Binding-site contacts:
Ligand atom O6B contacts residue ARG157 of chain 10.B at 3.3 Å (salt-bridge).
Ligand atom O3 contacts residue ARG157 of chain 10.B at 3.3 Å (salt-bridge).
Ligand atom O6A contacts residue SER93 of chain 10.B at 3.2 Å.
Ligand atom C6 contacts residue SER93 of chain 10.B at 4.0 Å.
Ligand atom O4 contacts residue LYS156 of chain 10.B at 3.5 Å.
Ligand atom O6B contacts residue LYS156 of chain 10.B at 3.3 Å.
Ligand atom C6 contacts residue HIS94 of chain 10.B at 3.9 Å.
Ligand atom O6B contacts residue LEU62 of chain 10.B at 4.0 Å.
Ligand atom C4 contacts residue LYS156 of chain 10.B at 4.0 Å.
Ligand atom C3 contacts residue ARG157 of chain 10.B at 3.7 Å.
Ligand atom OAF contacts residue THR4 of chain 10.B at 2.9 Å (h-bond).
Ligand atom SAG contacts residue ARG157 of chain 10.B at 3.6 Å (salt-bridge).
Ligand atom OAH contacts residue ARG157 of chain 10.B at 3.1 Å (salt-bridge).
Ligand atom C3 contacts residue ALA158 of chain 10.B at 4.0 Å (hydrophobic).
Ligand atom O6A contacts residue HIS94 of chain 10.B at 3.2 Å (h-bond).
Ligand atom C5 contacts residue HIS155 of chain 10.B at 4.0 Å.
Ligand atom C2 contacts residue ALA158 of chain 10.B at 3.7 Å (hydrophobic).
Ligand atom O3 contacts residue ALA158 of chain 10.B at 3.0 Å (h-bond).
Ligand atom O5B contacts residue LYS156 of chain 10.B at 3.3 Å.
Ligand atom O4 contacts residue SER93 of chain 10.B at 3.0 Å (h-bond).
Ligand atom OAF contacts residue ARG157 of chain 10.B at 2.8 Å (salt-bridge).
Ligand atom O6A contacts residue HIS155 of chain 10.B at 3.8 Å.
Ligand atom O5 contacts residue HIS155 of chain 10.B at 3.6 Å.
Ligand atom O6A contacts residue LEU62 of chain 10.B at 3.4 Å.
Ligand atom C6 contacts residue LEU62 of chain 10.B at 3.5 Å (hydrophobic).
Ligand atom OBI contacts residue LYS156 of chain 10.B at 4.0 Å.
Ligand atom O6B contacts residue HIS94 of chain 10.B at 4.0 Å.
Ligand atom OAH contacts residue LEU2 of chain 10.B at 2.8 Å (h-bond).
Ligand atom O4 contacts residue HIS155 of chain 10.B at 3.5 Å (h-bond).
Ligand atom C5 contacts residue LEU62 of chain 10.B at 3.8 Å (hydrophobic).
Ligand atom OAF contacts residue ALA158 of chain 10.B at 3.3 Å.
Ligand atom SAG contacts residue THR4 of chain 10.B at 3.9 Å.
Ligand atom O3 contacts residue LYS156 of chain 10.B at 3.0 Å.
Ligand atom OAH contacts residue THR4 of chain 10.B at 3.7 Å.
Ligand atom C3 contacts residue LYS156 of chain 10.B at 4.0 Å.
Ligand atom OAH contacts residue ASP3 of chain 10.B at 4.0 Å.
Ligand atom C6 contacts residue HIS155 of chain 10.B at 3.4 Å.
Ligand atom O5 contacts residue ARG157 of chain 10.B at 3.8 Å.
Ligand atom O6B contacts residue HIS155 of chain 10.B at 3.3 Å (h-bond).
Ligand atom O5 contacts residue LYS156 of chain 10.B at 3.4 Å.

Sequence of chain 10.B:
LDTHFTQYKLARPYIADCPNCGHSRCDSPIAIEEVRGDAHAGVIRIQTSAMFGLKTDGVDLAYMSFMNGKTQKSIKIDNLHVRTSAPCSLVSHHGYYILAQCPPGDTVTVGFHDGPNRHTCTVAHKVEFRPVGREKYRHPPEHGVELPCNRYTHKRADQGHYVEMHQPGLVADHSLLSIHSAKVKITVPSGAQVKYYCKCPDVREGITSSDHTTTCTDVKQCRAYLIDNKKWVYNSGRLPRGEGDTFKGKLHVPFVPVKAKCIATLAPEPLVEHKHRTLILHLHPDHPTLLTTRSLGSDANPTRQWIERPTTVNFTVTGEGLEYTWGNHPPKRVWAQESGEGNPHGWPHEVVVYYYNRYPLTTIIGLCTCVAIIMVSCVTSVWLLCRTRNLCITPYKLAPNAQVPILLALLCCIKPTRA

A small-molecule ligand and the protein it binds are described below.
Small molecule (SMILES): O=C(O)[C@@H]1O[C@H](O[C@H]2[C@@H](OS(=O)(=O)O)O[C@@H](O)[C@H](NS(=O)(=O)O)[C@H]2O)[C@@H](OS(=O)(=O)O)[C@H](O)[C@@H]1O